Binding-site contacts:
Ligand atom C8 contacts residue ILE233 of chain 1.C at 3.9 Å (hydrophobic).
Ligand atom O5 contacts residue ASN234 of chain 1.C at 2.4 Å (h-bond).
Ligand atom C1 contacts residue ASN234 of chain 1.C at 1.4 Å.
Ligand atom C8 contacts residue ASN234 of chain 1.C at 4.1 Å.
Ligand atom C2 contacts residue ASN234 of chain 1.C at 2.5 Å.
Ligand atom O7 contacts residue ASN234 of chain 1.C at 3.2 Å (h-bond).
Ligand atom C3 contacts residue ASN234 of chain 1.C at 3.8 Å.
Ligand atom C5 contacts residue ASN234 of chain 1.C at 3.7 Å.
Ligand atom C4 contacts residue ASN234 of chain 1.C at 4.2 Å.
Ligand atom C7 contacts residue ASN234 of chain 1.C at 3.2 Å.
Ligand atom N2 contacts residue ASN234 of chain 1.C at 2.9 Å (h-bond).
Ligand atom C8 contacts residue GLY232 of chain 1.C at 3.6 Å.

Sequence of chain 1.C:
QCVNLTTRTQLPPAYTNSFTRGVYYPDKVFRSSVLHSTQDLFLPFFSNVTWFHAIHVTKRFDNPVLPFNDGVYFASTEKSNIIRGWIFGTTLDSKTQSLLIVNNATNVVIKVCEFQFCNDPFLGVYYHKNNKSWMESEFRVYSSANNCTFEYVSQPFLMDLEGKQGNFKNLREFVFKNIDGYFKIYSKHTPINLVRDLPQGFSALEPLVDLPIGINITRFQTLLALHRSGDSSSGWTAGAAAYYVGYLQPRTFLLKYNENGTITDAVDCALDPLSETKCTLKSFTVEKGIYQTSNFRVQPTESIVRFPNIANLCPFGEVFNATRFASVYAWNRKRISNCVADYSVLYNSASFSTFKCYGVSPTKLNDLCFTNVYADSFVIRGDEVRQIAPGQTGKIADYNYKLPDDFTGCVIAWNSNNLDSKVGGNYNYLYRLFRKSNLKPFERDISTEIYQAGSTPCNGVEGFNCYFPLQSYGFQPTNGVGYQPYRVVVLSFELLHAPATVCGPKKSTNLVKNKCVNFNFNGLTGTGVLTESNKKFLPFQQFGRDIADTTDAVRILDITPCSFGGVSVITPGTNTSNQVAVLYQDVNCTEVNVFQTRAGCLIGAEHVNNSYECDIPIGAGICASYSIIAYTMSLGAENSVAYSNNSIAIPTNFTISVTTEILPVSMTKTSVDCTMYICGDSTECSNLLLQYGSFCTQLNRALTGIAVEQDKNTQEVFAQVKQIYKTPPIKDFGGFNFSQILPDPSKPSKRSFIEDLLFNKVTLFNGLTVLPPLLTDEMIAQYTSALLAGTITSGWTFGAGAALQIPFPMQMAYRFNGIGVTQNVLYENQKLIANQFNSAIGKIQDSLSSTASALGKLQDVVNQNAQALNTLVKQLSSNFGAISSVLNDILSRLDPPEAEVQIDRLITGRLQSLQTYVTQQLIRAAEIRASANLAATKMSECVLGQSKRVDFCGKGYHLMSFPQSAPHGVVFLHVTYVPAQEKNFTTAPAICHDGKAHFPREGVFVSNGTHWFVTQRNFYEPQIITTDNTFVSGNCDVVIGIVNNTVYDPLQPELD

The small molecule below binds the protein below.
Small molecule (SMILES): CC(=O)N[C@@H]1[C@@H](O)[C@H](O)[C@@H](CO)O[C@H]1O